Binding-site contacts:
Ligand atom C4 contacts residue ASN328 of chain 1.E at 4.3 Å.
Ligand atom O5 contacts residue SER408 of chain 1.E at 3.9 Å.
Ligand atom C7 contacts residue ARG439 of chain 1.E at 3.6 Å.
Ligand atom C3 contacts residue ASN328 of chain 1.E at 3.9 Å.
Ligand atom C3 contacts residue HIS326 of chain 1.E at 4.0 Å.
Ligand atom C2 contacts residue HIS326 of chain 1.E at 3.9 Å.
Ligand atom C8 contacts residue HIS326 of chain 1.E at 3.9 Å.
Ligand atom O6 contacts residue SER408 of chain 1.E at 4.2 Å.
Ligand atom N2 contacts residue ASN328 of chain 1.E at 2.9 Å (h-bond).
Ligand atom C8 contacts residue ARG439 of chain 1.E at 3.3 Å.
Ligand atom C7 contacts residue ASN328 of chain 1.E at 3.5 Å.
Ligand atom O7 contacts residue ARG439 of chain 1.E at 3.0 Å (salt-bridge).
Ligand atom O7 contacts residue ASN328 of chain 1.E at 3.8 Å.
Ligand atom C2 contacts residue ASN328 of chain 1.E at 2.5 Å.
Ligand atom C8 contacts residue THR294 of chain 1.E at 3.5 Å.
Ligand atom C1 contacts residue ASN328 of chain 1.E at 1.5 Å.
Ligand atom N2 contacts residue HIS326 of chain 1.E at 3.1 Å (h-bond).
Ligand atom C8 contacts residue ASN292 of chain 1.E at 3.7 Å.
Ligand atom C7 contacts residue HIS326 of chain 1.E at 3.9 Å.
Ligand atom C5 contacts residue ASN328 of chain 1.E at 3.8 Å.
Ligand atom O5 contacts residue ASN328 of chain 1.E at 2.5 Å (h-bond).
Ligand atom C1 contacts residue HIS326 of chain 1.E at 4.1 Å.

The protein below binds the small molecule below.
Small molecule (SMILES): CC(=O)N[C@H]1[C@H](O[C@H]2[C@H](O)[C@@H](NC(C)=O)CO[C@@H]2CO)O[C@H](CO)[C@@H](O)[C@@H]1O

Sequence of chain 1.E:
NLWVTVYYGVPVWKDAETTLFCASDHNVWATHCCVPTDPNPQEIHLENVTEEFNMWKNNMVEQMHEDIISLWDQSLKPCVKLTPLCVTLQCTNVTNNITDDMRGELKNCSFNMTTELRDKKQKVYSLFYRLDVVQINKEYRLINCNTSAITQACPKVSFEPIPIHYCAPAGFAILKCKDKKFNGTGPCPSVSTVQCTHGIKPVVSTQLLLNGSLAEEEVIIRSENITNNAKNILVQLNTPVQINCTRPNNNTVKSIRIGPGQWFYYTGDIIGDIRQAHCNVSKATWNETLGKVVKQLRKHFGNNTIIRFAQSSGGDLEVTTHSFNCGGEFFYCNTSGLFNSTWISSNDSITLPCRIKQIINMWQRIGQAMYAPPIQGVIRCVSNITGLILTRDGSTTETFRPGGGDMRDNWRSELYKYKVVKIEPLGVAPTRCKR